Sequence of chain 1.A:
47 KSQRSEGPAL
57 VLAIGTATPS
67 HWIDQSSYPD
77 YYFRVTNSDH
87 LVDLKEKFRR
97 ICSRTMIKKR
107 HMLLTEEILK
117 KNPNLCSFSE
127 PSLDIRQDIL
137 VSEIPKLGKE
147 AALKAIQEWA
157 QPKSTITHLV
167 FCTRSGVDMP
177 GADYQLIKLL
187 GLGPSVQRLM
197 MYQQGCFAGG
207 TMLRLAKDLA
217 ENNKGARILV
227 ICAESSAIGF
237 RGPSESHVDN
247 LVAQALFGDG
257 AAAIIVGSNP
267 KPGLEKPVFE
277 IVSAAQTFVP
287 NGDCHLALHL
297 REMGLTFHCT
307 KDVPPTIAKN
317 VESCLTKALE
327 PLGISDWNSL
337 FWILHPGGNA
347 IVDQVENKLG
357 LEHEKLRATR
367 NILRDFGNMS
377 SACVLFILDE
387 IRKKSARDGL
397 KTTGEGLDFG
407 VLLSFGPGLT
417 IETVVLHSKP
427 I

This protein binds this small molecule.
Small molecule (SMILES): O=C(O)CC(=O)CC(=O)O

Binding-site contacts:
Ligand atom CAD contacts residue CYS202 of chain 1.A at 3.5 Å (hydrophobic).
Ligand atom CAB contacts residue CYS202 of chain 1.A at 1.9 Å (hydrophobic).
Ligand atom CAE contacts residue LEU294 of chain 1.A at 4.0 Å (hydrophobic).
Ligand atom CAE contacts residue CYS202 of chain 1.A at 3.5 Å (hydrophobic).
Ligand atom CAA contacts residue CYS202 of chain 1.A at 2.1 Å (hydrophobic).
Ligand atom CAD contacts residue GLY201 of chain 1.A at 4.0 Å.
Ligand atom CAC contacts residue PRO413 of chain 1.A at 3.9 Å (hydrophobic).
Ligand atom OAH contacts residue PRO413 of chain 1.A at 3.0 Å.
Ligand atom OAG contacts residue PHE253 of chain 1.A at 3.5 Å.
Ligand atom CAB contacts residue HIS341 of chain 1.A at 3.7 Å.
Ligand atom OAJ contacts residue HIS341 of chain 1.A at 3.3 Å (h-bond).
Ligand atom OAJ contacts residue CYS202 of chain 1.A at 2.8 Å (h-bond).
Ligand atom OAG contacts residue LEU294 of chain 1.A at 3.5 Å.
Ligand atom CAB contacts residue PHE411 of chain 1.A at 4.5 Å (hydrophobic).
Ligand atom OAG contacts residue CYS202 of chain 1.A at 4.2 Å.
Ligand atom CAB contacts residue ASN374 of chain 1.A at 4.1 Å.
Ligand atom CAE contacts residue PHE253 of chain 1.A at 4.2 Å (hydrophobic).
Ligand atom CAD contacts residue LEU294 of chain 1.A at 3.7 Å (hydrophobic).
Ligand atom CAE contacts residue GLY201 of chain 1.A at 4.2 Å.
Ligand atom OAJ contacts residue GLY343 of chain 1.A at 3.7 Å.
Ligand atom OAF contacts residue GLY201 of chain 1.A at 3.5 Å.
Ligand atom CAE contacts residue SER376 of chain 1.A at 3.5 Å.
Ligand atom CAC contacts residue LEU294 of chain 1.A at 4.3 Å (hydrophobic).
Ligand atom OAF contacts residue SER376 of chain 1.A at 2.4 Å (h-bond).
Ligand atom OAJ contacts residue PHE253 of chain 1.A at 4.5 Å.
Ligand atom OAH contacts residue GLY412 of chain 1.A at 3.5 Å.
Ligand atom OAF contacts residue CYS202 of chain 1.A at 3.5 Å (h-bond).
Ligand atom OAF contacts residue ARG170 of chain 1.A at 3.2 Å (salt-bridge).
Ligand atom OAH contacts residue LEU292 of chain 1.A at 4.2 Å.
Ligand atom CAD contacts residue PRO413 of chain 1.A at 4.0 Å (hydrophobic).
Ligand atom OAG contacts residue SER376 of chain 1.A at 4.3 Å.
Ligand atom OAH contacts residue CYS202 of chain 1.A at 3.1 Å.
Ligand atom CAE contacts residue ARG170 of chain 1.A at 3.6 Å.
Ligand atom CAC contacts residue CYS202 of chain 1.A at 2.6 Å (hydrophobic).
Ligand atom OAJ contacts residue ASN374 of chain 1.A at 3.2 Å (h-bond).
Ligand atom OAG contacts residue ARG170 of chain 1.A at 3.3 Å (salt-bridge).
Ligand atom CAA contacts residue PHE253 of chain 1.A at 3.6 Å (hydrophobic).